Binding-site contacts:
Ligand atom O7 contacts residue GLN169 of chain 1.B at 4.4 Å.
Ligand atom O7 contacts residue TYR59 of chain 1.A at 3.3 Å.
Ligand atom C7 contacts residue GLN169 of chain 1.B at 4.2 Å.
Ligand atom C5 contacts residue ASN178 of chain 1.B at 3.6 Å.
Ligand atom O6 contacts residue THR180 of chain 1.B at 3.8 Å.
Ligand atom C8 contacts residue ASN178 of chain 1.B at 4.2 Å.
Ligand atom C1 contacts residue GLN169 of chain 1.B at 3.9 Å.
Ligand atom O5 contacts residue ASN178 of chain 1.B at 2.4 Å (h-bond).
Ligand atom C7 contacts residue TYR59 of chain 1.A at 3.8 Å (hydrophobic).
Ligand atom C5 contacts residue THR180 of chain 1.B at 4.4 Å.
Ligand atom C3 contacts residue GLN169 of chain 1.B at 3.9 Å.
Ligand atom C2 contacts residue ASN178 of chain 1.B at 2.5 Å.
Ligand atom C7 contacts residue ASN178 of chain 1.B at 3.8 Å.
Ligand atom N2 contacts residue ASN178 of chain 1.B at 2.9 Å (h-bond).
Ligand atom C8 contacts residue TYR59 of chain 1.A at 4.1 Å (hydrophobic).
Ligand atom N2 contacts residue GLN169 of chain 1.B at 3.2 Å (h-bond).
Ligand atom C1 contacts residue ASN178 of chain 1.B at 1.4 Å.
Ligand atom C2 contacts residue GLN169 of chain 1.B at 3.8 Å.
Ligand atom C3 contacts residue ASN178 of chain 1.B at 3.8 Å.
Ligand atom C4 contacts residue ASN178 of chain 1.B at 4.2 Å.

The protein below binds the small molecule below.
Small molecule (SMILES): CC(=O)N[C@@H]1[C@@H](O)[C@H](O)[C@@H](CO)O[C@H]1O

Sequence of chain 1.B:
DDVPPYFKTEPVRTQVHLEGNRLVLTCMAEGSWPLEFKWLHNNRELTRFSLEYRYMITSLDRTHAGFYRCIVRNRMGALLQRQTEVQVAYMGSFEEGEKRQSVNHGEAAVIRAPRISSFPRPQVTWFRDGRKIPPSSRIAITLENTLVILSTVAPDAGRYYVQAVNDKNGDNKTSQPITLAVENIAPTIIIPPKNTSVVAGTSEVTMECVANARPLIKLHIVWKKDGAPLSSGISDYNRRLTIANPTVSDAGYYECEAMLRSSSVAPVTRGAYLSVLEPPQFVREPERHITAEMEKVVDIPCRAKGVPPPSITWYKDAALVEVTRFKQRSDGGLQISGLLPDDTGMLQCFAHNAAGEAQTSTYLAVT

Sequence of chain 1.A:
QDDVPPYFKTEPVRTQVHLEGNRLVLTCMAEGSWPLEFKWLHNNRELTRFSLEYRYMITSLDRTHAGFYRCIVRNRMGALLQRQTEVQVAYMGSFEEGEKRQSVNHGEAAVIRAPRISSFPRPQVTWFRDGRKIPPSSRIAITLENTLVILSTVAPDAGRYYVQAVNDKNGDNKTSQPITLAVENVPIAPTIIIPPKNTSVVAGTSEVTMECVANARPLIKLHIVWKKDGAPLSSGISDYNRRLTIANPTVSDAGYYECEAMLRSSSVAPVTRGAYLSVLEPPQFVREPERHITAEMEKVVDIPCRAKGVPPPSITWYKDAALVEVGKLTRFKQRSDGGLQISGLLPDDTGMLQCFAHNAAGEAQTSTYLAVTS